Sequence of chain 1.A:
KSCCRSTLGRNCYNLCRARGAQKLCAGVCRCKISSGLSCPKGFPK

Binding-site contacts:
Ligand atom C4 contacts residue ASN11 of chain 1.A at 3.0 Å.
Ligand atom C3 contacts residue LEU8 of chain 1.A at 3.3 Å (hydrophobic).
Ligand atom OH contacts residue LEU8 of chain 1.A at 4.4 Å.
Ligand atom C2 contacts residue THR7 of chain 1.A at 4.4 Å.
Ligand atom C1 contacts residue ASN11 of chain 1.A at 3.9 Å.
Ligand atom C4 contacts residue LEU8 of chain 1.A at 3.4 Å (hydrophobic).
Ligand atom C3 contacts residue THR7 of chain 1.A at 3.4 Å.
Ligand atom C3 contacts residue ASN11 of chain 1.A at 4.4 Å.
Ligand atom C4 contacts residue THR7 of chain 1.A at 3.8 Å.
Ligand atom C2 contacts residue LEU8 of chain 1.A at 4.3 Å (hydrophobic).

The protein below binds the small molecule below.
Small molecule (SMILES): CC[C@H](C)O